Binding-site contacts:
Ligand atom O8 contacts residue GLY344 of chain 1.C at 2.8 Å (h-bond).
Ligand atom O8 contacts residue SER84 of chain 1.C at 3.3 Å (h-bond).
Ligand atom O8 contacts residue SER343 of chain 1.C at 3.0 Å (h-bond).
Ligand atom O4 contacts residue SER232 of chain 1.C at 3.6 Å.
Ligand atom N1 contacts residue GLY85 of chain 1.C at 3.0 Å (h-bond).
Ligand atom O4 contacts residue ARG194 of chain 1.C at 2.7 Å (salt-bridge).
Ligand atom N3 contacts residue SER232 of chain 1.C at 3.2 Å (h-bond).
Ligand atom C6 contacts residue SER84 of chain 1.C at 3.4 Å.
Ligand atom N1 contacts residue GLY46 of chain 1.C at 3.6 Å (h-bond).
Ligand atom O2 contacts residue GLY85 of chain 1.C at 2.9 Å (h-bond).
Ligand atom O8 contacts residue ARG324 of chain 1.C at 2.9 Å (salt-bridge).
Ligand atom N3 contacts residue MET190 of chain 1.C at 3.5 Å.
Ligand atom C6 contacts residue GLY85 of chain 1.C at 3.7 Å.
Ligand atom C5 contacts residue SER232 of chain 1.C at 3.6 Å.
Ligand atom N1 contacts residue SER84 of chain 1.C at 3.1 Å (h-bond).
Ligand atom O2 contacts residue ALA233 of chain 1.C at 3.5 Å (h-bond).
Ligand atom C5 contacts residue SER343 of chain 1.C at 3.5 Å.
Ligand atom C4 contacts residue SER232 of chain 1.C at 3.3 Å.
Ligand atom O4 contacts residue ALA233 of chain 1.C at 2.8 Å (h-bond).
Ligand atom C2 contacts residue GLY85 of chain 1.C at 3.6 Å.
Ligand atom C6 contacts residue GLY344 of chain 1.C at 3.7 Å.
Ligand atom N3 contacts residue ALA233 of chain 1.C at 2.7 Å (h-bond).
Ligand atom C6 contacts residue SER343 of chain 1.C at 3.4 Å.
Ligand atom N1 contacts residue SER232 of chain 1.C at 3.4 Å (h-bond).
Ligand atom O4 contacts residue MET190 of chain 1.C at 3.6 Å.
Ligand atom C5 contacts residue GLY344 of chain 1.C at 3.1 Å.
Ligand atom O2 contacts residue LYS162 of chain 1.C at 3.5 Å (salt-bridge).
Ligand atom C4 contacts residue ALA233 of chain 1.C at 3.3 Å (hydrophobic).
Ligand atom C2 contacts residue SER232 of chain 1.C at 3.2 Å.
Ligand atom C2 contacts residue GLY46 of chain 1.C at 3.1 Å.
Ligand atom C6 contacts residue SER232 of chain 1.C at 3.6 Å.
Ligand atom N1 contacts residue ARG324 of chain 1.C at 3.7 Å.
Ligand atom O2 contacts residue ARG53 of chain 1.C at 2.8 Å (salt-bridge).
Ligand atom O8 contacts residue GLY85 of chain 1.C at 3.6 Å.
Ligand atom N3 contacts residue GLY46 of chain 1.C at 3.4 Å (h-bond).
Ligand atom C2 contacts residue ALA233 of chain 1.C at 3.5 Å (hydrophobic).
Ligand atom C4 contacts residue ARG194 of chain 1.C at 3.6 Å.
Ligand atom O2 contacts residue GLY46 of chain 1.C at 3.4 Å (h-bond).
Ligand atom C2 contacts residue ARG53 of chain 1.C at 3.7 Å.
Ligand atom C6 contacts residue ARG324 of chain 1.C at 3.2 Å.

The protein below binds the small molecule below.
Small molecule (SMILES): O=C1CC(=O)NC(=O)N1

Sequence of chain 1.C:
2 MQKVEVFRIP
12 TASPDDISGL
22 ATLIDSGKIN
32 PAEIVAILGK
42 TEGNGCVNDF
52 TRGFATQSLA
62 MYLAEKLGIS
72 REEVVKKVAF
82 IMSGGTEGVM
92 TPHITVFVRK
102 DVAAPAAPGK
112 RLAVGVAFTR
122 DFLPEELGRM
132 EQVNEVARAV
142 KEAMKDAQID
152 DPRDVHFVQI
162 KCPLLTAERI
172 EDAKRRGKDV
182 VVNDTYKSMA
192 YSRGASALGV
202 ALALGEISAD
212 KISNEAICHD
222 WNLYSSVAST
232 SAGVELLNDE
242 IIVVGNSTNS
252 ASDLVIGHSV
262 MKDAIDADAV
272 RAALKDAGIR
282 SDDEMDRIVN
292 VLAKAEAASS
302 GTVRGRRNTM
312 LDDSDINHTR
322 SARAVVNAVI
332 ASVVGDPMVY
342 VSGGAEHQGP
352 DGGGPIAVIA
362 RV